Sequence of chain 1.B:
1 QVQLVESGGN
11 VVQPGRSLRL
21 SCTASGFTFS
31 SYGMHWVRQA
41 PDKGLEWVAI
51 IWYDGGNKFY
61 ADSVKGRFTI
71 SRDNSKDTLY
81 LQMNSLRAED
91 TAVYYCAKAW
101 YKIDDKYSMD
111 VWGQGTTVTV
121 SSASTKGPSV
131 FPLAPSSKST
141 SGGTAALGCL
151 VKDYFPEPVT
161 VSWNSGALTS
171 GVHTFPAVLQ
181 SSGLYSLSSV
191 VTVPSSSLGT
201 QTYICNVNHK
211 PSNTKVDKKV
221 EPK

Sequence of chain 1.C:
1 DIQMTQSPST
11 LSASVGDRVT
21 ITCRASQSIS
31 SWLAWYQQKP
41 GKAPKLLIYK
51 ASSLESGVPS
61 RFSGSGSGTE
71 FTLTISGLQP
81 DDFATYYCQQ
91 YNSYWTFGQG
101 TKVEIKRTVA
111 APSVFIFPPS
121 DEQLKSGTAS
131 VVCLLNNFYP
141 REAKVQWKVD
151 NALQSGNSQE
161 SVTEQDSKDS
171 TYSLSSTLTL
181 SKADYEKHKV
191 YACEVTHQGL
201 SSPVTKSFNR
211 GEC

Binding-site contacts:
Ligand atom C contacts residue TYR53 of chain 1.B at 3.5 Å (hydrophobic).
Ligand atom CA contacts residue SER31 of chain 1.B at 3.3 Å.
Ligand atom CG contacts residue TYR94 of chain 1.C at 3.5 Å (hydrophobic).
Ligand atom CA contacts residue TRP52 of chain 1.B at 3.6 Å (hydrophobic).
Ligand atom OD1 contacts residue SER93 of chain 1.C at 3.4 Å.
Ligand atom CG contacts residue TYR91 of chain 1.C at 3.4 Å (hydrophobic).
Ligand atom OD1 contacts residue ASN92 of chain 1.C at 3.3 Å (h-bond).
Ligand atom O contacts residue TRP52 of chain 1.B at 3.6 Å.
Ligand atom CG contacts residue ALA99 of chain 1.B at 3.6 Å (hydrophobic).
Ligand atom CB contacts residue LYS106 of chain 1.B at 3.7 Å.
Ligand atom O contacts residue TYR53 of chain 1.B at 2.9 Å (h-bond).
Ligand atom OD1 contacts residue GLY33 of chain 1.B at 2.7 Å (h-bond).
Ligand atom CG contacts residue TYR32 of chain 1.B at 3.5 Å (hydrophobic).
Ligand atom CA contacts residue TYR107 of chain 1.B at 3.6 Å (hydrophobic).
Ligand atom OD1 contacts residue TYR32 of chain 1.B at 3.2 Å.
Ligand atom ND2 contacts residue TRP95 of chain 1.C at 3.5 Å.
Ligand atom O contacts residue PHE59 of chain 1.B at 3.6 Å.
Ligand atom ND2 contacts residue TYR94 of chain 1.C at 2.8 Å (h-bond).
Ligand atom CD contacts residue ASN57 of chain 1.B at 3.6 Å.
Ligand atom CB contacts residue TYR107 of chain 1.B at 3.6 Å (hydrophobic).
Ligand atom OD1 contacts residue ALA99 of chain 1.B at 3.6 Å.
Ligand atom OD1 contacts residue TYR94 of chain 1.C at 2.8 Å (h-bond).
Ligand atom ND2 contacts residue TYR91 of chain 1.C at 2.8 Å (h-bond).
Ligand atom O contacts residue TRP95 of chain 1.C at 3.2 Å.
Ligand atom O contacts residue LYS106 of chain 1.B at 3.3 Å.
Ligand atom CB contacts residue TYR101 of chain 1.B at 3.5 Å (hydrophobic).
Ligand atom CB contacts residue SER31 of chain 1.B at 3.1 Å.
Ligand atom ND2 contacts residue TYR101 of chain 1.B at 3.2 Å (h-bond).
Ligand atom N contacts residue TYR107 of chain 1.B at 3.5 Å.
Ligand atom O contacts residue GLY33 of chain 1.B at 3.5 Å (h-bond).
Ligand atom O contacts residue TRP52 of chain 1.B at 3.4 Å (h-bond).
Ligand atom CG contacts residue ASN92 of chain 1.C at 3.6 Å.
Ligand atom OD2 contacts residue LYS106 of chain 1.B at 3.5 Å (salt-bridge).
Ligand atom ND2 contacts residue TRP100 of chain 1.B at 3.0 Å (h-bond).
Ligand atom O contacts residue TRP52 of chain 1.B at 3.5 Å.
Ligand atom CG contacts residue ASN57 of chain 1.B at 3.4 Å.
Ligand atom O contacts residue TYR107 of chain 1.B at 2.7 Å (h-bond).
Ligand atom C contacts residue SER31 of chain 1.B at 3.6 Å.
Ligand atom ND2 contacts residue TYR32 of chain 1.B at 3.6 Å.
Ligand atom O contacts residue TYR53 of chain 1.B at 3.6 Å.

This protein binds this small molecule.
Small molecule (SMILES): C[C@H](N)C(=O)N1CCC[C@H]1C(=O)N[C@@H](CC(=O)O)C(=O)N1CCC[C@H]1C(=O)N[C@@H](CC(N)=O)C(=O)N[C@@H](C)C(=O)N[C@@H](CC(N)=O)C(=O)N1CCC[C@H]1C(=O)N[C@H](C=O)CC(N)=O